This small molecule binds to this protein.
Small molecule (SMILES): Clc1ccc([C@H]2C[C@@H]3CC[C@H]2N3)cn1

Binding-site contacts:
Ligand atom C3 contacts residue TRP146 of chain 1.A at 3.9 Å (hydrophobic).
Ligand atom C10 contacts residue THR147 of chain 1.A at 3.8 Å.
Ligand atom C7 contacts residue TRP146 of chain 1.A at 3.4 Å (hydrophobic).
Ligand atom C1 contacts residue TRP146 of chain 1.A at 3.9 Å (hydrophobic).
Ligand atom C6 contacts residue TYR90 of chain 1.A at 3.5 Å (hydrophobic).
Ligand atom C2 contacts residue CYS189 of chain 1.A at 4.3 Å (hydrophobic).
Ligand atom CL contacts residue HIS114 of chain 1.B at 3.5 Å.
Ligand atom C2 contacts residue CYS190 of chain 1.A at 4.3 Å (hydrophobic).
Ligand atom C6 contacts residue TRP146 of chain 1.A at 3.2 Å (hydrophobic).
Ligand atom N1 contacts residue TYR90 of chain 1.A at 2.8 Å (h-bond).
Ligand atom C7 contacts residue CYS190 of chain 1.A at 4.4 Å (hydrophobic).
Ligand atom C9 contacts residue TYR194 of chain 1.A at 3.6 Å (hydrophobic).
Ligand atom C8 contacts residue TYR194 of chain 1.A at 3.5 Å (hydrophobic).
Ligand atom C5 contacts residue TRP52 of chain 1.B at 3.6 Å (hydrophobic).
Ligand atom CL contacts residue LYS104 of chain 1.B at 3.5 Å.
Ligand atom C11 contacts residue TRP146 of chain 1.A at 4.3 Å (hydrophobic).
Ligand atom C3 contacts residue TYR194 of chain 1.A at 3.6 Å (hydrophobic).
Ligand atom N1 contacts residue SER145 of chain 1.A at 4.2 Å.
Ligand atom C8 contacts residue TRP146 of chain 1.A at 2.9 Å (hydrophobic).
Ligand atom C9 contacts residue THR147 of chain 1.A at 3.4 Å.
Ligand atom C3 contacts residue TYR90 of chain 1.A at 3.1 Å (hydrophobic).
Ligand atom CL contacts residue ALA105 of chain 1.B at 4.3 Å.
Ligand atom C2 contacts residue TYR194 of chain 1.A at 3.7 Å (hydrophobic).
Ligand atom C11 contacts residue VAL116 of chain 1.B at 3.3 Å (hydrophobic).
Ligand atom C4 contacts residue TYR187 of chain 1.A at 3.5 Å (hydrophobic).
Ligand atom CL contacts residue HIS106 of chain 1.B at 4.0 Å.
Ligand atom C9 contacts residue TRP146 of chain 1.A at 3.4 Å (hydrophobic).
Ligand atom C4 contacts residue TRP52 of chain 1.B at 4.0 Å (hydrophobic).
Ligand atom C3 contacts residue TYR187 of chain 1.A at 4.2 Å (hydrophobic).
Ligand atom C5 contacts residue TRP146 of chain 1.A at 3.7 Å (hydrophobic).
Ligand atom C8 contacts residue THR147 of chain 1.A at 4.0 Å.
Ligand atom C5 contacts residue TYR90 of chain 1.A at 3.1 Å (hydrophobic).
Ligand atom N2 contacts residue VAL116 of chain 1.B at 3.4 Å.
Ligand atom C1 contacts residue CYS190 of chain 1.A at 4.4 Å (hydrophobic).
Ligand atom CL contacts residue THR147 of chain 1.A at 3.1 Å.
Ligand atom N1 contacts residue TRP146 of chain 1.A at 2.7 Å (h-bond).
Ligand atom N1 contacts residue TYR194 of chain 1.A at 4.1 Å.
Ligand atom C4 contacts residue TYR90 of chain 1.A at 2.8 Å (hydrophobic).
Ligand atom C10 contacts residue TRP146 of chain 1.A at 4.2 Å (hydrophobic).
Ligand atom C2 contacts residue TRP146 of chain 1.A at 4.3 Å (hydrophobic).

Sequence of chain 1.A:
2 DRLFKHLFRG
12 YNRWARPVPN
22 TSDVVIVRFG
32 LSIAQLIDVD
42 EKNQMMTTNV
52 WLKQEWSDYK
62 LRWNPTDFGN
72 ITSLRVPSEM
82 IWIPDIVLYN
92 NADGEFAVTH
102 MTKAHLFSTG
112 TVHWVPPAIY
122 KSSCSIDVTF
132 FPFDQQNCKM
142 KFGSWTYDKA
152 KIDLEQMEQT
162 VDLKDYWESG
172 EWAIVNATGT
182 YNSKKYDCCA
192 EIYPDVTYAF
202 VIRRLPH

Sequence of chain 1.B:
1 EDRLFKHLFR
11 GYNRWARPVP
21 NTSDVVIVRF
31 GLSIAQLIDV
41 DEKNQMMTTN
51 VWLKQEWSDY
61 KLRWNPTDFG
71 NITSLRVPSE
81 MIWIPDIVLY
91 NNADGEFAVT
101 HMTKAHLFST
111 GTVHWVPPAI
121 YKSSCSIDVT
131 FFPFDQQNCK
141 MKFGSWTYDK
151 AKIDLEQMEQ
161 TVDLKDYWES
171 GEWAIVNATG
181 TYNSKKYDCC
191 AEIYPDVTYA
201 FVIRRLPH